Binding-site contacts:
Ligand atom O2 contacts residue ASP248 of chain 1.A at 3.2 Å.
Ligand atom C3 contacts residue GLN309 of chain 1.A at 3.6 Å.
Ligand atom N2 contacts residue ASN118 of chain 4.A at 2.8 Å (h-bond).
Ligand atom O6 contacts residue TYR371 of chain 1.A at 3.6 Å.
Ligand atom O4 contacts residue GLN309 of chain 1.A at 3.8 Å.
Ligand atom O5 contacts residue ASP248 of chain 1.A at 3.5 Å.
Ligand atom O3 contacts residue GLN309 of chain 1.A at 3.4 Å (h-bond).
Ligand atom O7 contacts residue THR373 of chain 1.A at 3.8 Å.
Ligand atom C2 contacts residue THR373 of chain 1.A at 3.8 Å.
Ligand atom O6 contacts residue GLY372 of chain 1.A at 2.7 Å (h-bond).
Ligand atom C6 contacts residue TYR371 of chain 1.A at 3.3 Å (hydrophobic).
Ligand atom C5 contacts residue TYR371 of chain 1.A at 3.8 Å (hydrophobic).
Ligand atom C6 contacts residue GLY372 of chain 1.A at 3.4 Å.
Ligand atom O2 contacts residue SER249 of chain 1.A at 2.9 Å (h-bond).
Ligand atom C3 contacts residue ASN118 of chain 4.A at 3.7 Å.
Ligand atom O3 contacts residue ILE310 of chain 1.A at 3.7 Å.
Ligand atom O4 contacts residue ARG312 of chain 1.A at 3.6 Å.
Ligand atom O4 contacts residue ASN311 of chain 1.A at 3.7 Å.
Ligand atom C2 contacts residue ASN118 of chain 4.A at 2.4 Å.
Ligand atom O7 contacts residue ASN118 of chain 4.A at 2.9 Å (h-bond).
Ligand atom O2 contacts residue ILE310 of chain 1.A at 3.6 Å.
Ligand atom O3 contacts residue SER249 of chain 1.A at 3.5 Å.
Ligand atom O3 contacts residue GLN309 of chain 1.A at 3.6 Å.
Ligand atom O2 contacts residue ARG312 of chain 1.A at 3.4 Å.
Ligand atom O5 contacts residue GLY372 of chain 1.A at 3.2 Å.
Ligand atom O4 contacts residue ARG312 of chain 1.A at 3.4 Å (salt-bridge).
Ligand atom O5 contacts residue ASN118 of chain 4.A at 2.4 Å (h-bond).
Ligand atom C3 contacts residue ASN311 of chain 1.A at 3.6 Å.
Ligand atom C4 contacts residue GLN309 of chain 1.A at 3.3 Å.
Ligand atom O3 contacts residue ASN311 of chain 1.A at 3.0 Å (h-bond).
Ligand atom O2 contacts residue GLN309 of chain 1.A at 2.9 Å (h-bond).
Ligand atom O6 contacts residue THR373 of chain 1.A at 3.4 Å.
Ligand atom C1 contacts residue ASN118 of chain 4.A at 1.4 Å.
Ligand atom C5 contacts residue ASN118 of chain 4.A at 3.6 Å.
Ligand atom C6 contacts residue LYS307 of chain 1.A at 3.6 Å.
Ligand atom C6 contacts residue ILE310 of chain 1.A at 3.6 Å (hydrophobic).
Ligand atom C1 contacts residue THR373 of chain 1.A at 3.7 Å.
Ligand atom O5 contacts residue THR373 of chain 1.A at 3.1 Å.
Ligand atom C7 contacts residue ASN118 of chain 4.A at 3.0 Å.
Ligand atom O6 contacts residue LYS307 of chain 1.A at 2.9 Å (salt-bridge).

Sequence of chain 4.A:
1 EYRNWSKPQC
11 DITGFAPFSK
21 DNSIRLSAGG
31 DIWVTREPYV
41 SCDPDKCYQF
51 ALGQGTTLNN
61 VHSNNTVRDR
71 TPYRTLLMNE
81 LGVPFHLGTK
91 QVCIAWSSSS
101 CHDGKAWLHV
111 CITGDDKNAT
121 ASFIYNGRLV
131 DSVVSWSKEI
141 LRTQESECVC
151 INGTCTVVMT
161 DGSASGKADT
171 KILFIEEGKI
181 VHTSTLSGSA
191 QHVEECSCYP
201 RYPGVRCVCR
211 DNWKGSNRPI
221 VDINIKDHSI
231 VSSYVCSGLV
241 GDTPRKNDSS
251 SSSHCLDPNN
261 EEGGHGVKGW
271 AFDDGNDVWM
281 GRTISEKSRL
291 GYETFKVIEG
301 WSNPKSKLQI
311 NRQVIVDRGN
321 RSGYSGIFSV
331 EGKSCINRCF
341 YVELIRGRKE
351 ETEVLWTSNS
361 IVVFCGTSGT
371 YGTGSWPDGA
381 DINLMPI

Sequence of chain 1.A:
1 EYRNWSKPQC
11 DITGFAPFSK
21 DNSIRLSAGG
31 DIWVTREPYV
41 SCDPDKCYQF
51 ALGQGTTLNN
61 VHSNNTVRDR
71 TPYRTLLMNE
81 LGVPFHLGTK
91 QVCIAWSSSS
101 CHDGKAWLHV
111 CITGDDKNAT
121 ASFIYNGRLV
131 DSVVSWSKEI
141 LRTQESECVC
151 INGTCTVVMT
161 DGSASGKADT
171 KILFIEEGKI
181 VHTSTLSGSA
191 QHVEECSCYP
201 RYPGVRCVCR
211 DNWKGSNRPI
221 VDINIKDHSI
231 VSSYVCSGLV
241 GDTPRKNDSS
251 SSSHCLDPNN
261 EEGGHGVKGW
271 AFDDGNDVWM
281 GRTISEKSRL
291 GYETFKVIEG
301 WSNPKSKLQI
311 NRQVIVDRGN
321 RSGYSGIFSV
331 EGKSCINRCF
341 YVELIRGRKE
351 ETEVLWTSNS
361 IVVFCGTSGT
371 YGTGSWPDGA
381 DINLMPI

The small molecule below binds the protein below.
Small molecule (SMILES): CC(=O)N[C@H]1[C@H](O[C@H]2[C@H](O)[C@@H](NC(C)=O)CO[C@@H]2CO)O[C@H](CO)[C@@H](O[C@@H]2O[C@H](CO)[C@@H](O)[C@H](O[C@H]3O[C@H](CO)[C@@H](O)[C@H](O)[C@@H]3O[C@H]3O[C@H](CO)[C@@H](O)[C@H](O)[C@@H]3O[C@H]3O[C@H](CO)[C@@H](O)[C@H](O)[C@@H]3O)[C@@H]2O)[C@@H]1O